Binding-site contacts:
Ligand atom CA contacts residue D3K1 of chain 1.I at 2.5 Å.
Ligand atom CD contacts residue ASN231 of chain 1.A at 3.7 Å.
Ligand atom CA contacts residue ASN180 of chain 1.A at 3.6 Å.
Ligand atom CD contacts residue LEU227 of chain 1.A at 3.5 Å (hydrophobic).
Ligand atom C contacts residue GLU187 of chain 1.A at 3.7 Å.
Ligand atom N contacts residue LEU179 of chain 1.A at 3.6 Å.
Ligand atom O contacts residue VAL183 of chain 1.A at 3.5 Å.
Ligand atom CA contacts residue GLU187 of chain 1.A at 3.6 Å.
Ligand atom CD1 contacts residue LEU179 of chain 1.A at 3.7 Å (hydrophobic).
Ligand atom O contacts residue ASN231 of chain 1.A at 3.0 Å (h-bond).
Ligand atom OG1 contacts residue TRP235 of chain 1.A at 2.9 Å (h-bond).
Ligand atom OG1 contacts residue TYR186 of chain 1.A at 3.6 Å.
Ligand atom CA contacts residue LEU179 of chain 1.A at 3.7 Å (hydrophobic).
Ligand atom NH2 contacts residue GLU187 of chain 1.A at 3.0 Å (salt-bridge).
Ligand atom C contacts residue D3K1 of chain 1.I at 1.4 Å.
Ligand atom P contacts residue TYR135 of chain 1.A at 3.7 Å.
Ligand atom N contacts residue D3K1 of chain 1.I at 3.7 Å.
Ligand atom O2P contacts residue ARG61 of chain 1.A at 2.8 Å (salt-bridge).
Ligand atom CG2 contacts residue TRP235 of chain 1.A at 3.5 Å (hydrophobic).
Ligand atom CG2 contacts residue ASN231 of chain 1.A at 3.4 Å.
Ligand atom O3P contacts residue TYR135 of chain 1.A at 2.6 Å (h-bond).
Ligand atom CB contacts residue GLU187 of chain 1.A at 3.3 Å.
Ligand atom CA contacts residue GLU187 of chain 1.A at 3.7 Å.
Ligand atom C contacts residue ASN180 of chain 1.A at 3.7 Å.
Ligand atom O3P contacts residue ARG134 of chain 1.A at 2.8 Å (salt-bridge).
Ligand atom O1P contacts residue ARG61 of chain 1.A at 2.9 Å (salt-bridge).
Ligand atom O contacts residue LYS54 of chain 1.A at 3.7 Å.
Ligand atom O2P contacts residue ARG134 of chain 1.A at 2.8 Å (salt-bridge).
Ligand atom N contacts residue ASN180 of chain 1.A at 2.9 Å (h-bond).
Ligand atom CD contacts residue GLU187 of chain 1.A at 3.4 Å.
Ligand atom CB contacts residue ASN180 of chain 1.A at 3.5 Å.
Ligand atom P contacts residue ARG61 of chain 1.A at 3.7 Å.
Ligand atom P contacts residue ARG134 of chain 1.A at 3.8 Å.
Ligand atom N contacts residue GLU187 of chain 1.A at 2.8 Å (salt-bridge).
Ligand atom O contacts residue D3K1 of chain 1.I at 2.3 Å (h-bond).
Ligand atom CB contacts residue TRP235 of chain 1.A at 3.8 Å (hydrophobic).
Ligand atom O contacts residue D3K1 of chain 1.I at 3.8 Å.
Ligand atom CB contacts residue ASN180 of chain 1.A at 3.4 Å.
Ligand atom CG contacts residue GLU187 of chain 1.A at 3.5 Å.
Ligand atom OG1 contacts residue GLU187 of chain 1.A at 2.6 Å (salt-bridge).

Sequence of chain 1.A:
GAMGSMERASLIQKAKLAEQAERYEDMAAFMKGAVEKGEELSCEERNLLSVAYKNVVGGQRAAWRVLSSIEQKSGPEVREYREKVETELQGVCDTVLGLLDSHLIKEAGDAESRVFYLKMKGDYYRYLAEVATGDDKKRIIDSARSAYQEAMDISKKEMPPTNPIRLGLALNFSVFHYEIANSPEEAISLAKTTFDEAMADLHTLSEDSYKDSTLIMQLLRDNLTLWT

A small-molecule ligand and the protein it binds are described below.
Small molecule (SMILES): CC(=O)N[C@@H](CCCNC(N)=[NH2+])C(=O)N[C@H](C(=O)N1CCC[C@H]1C(=O)N[C@@H](COP(=O)(O)O)C(=O)N[C@@H](CC(C)C)C(=O)N1CCC[C@H]1C(=O)NCC=O)[C@@H](C)O